Binding-site contacts:
Ligand atom C7 contacts residue ASN25 of chain 1.C at 4.0 Å.
Ligand atom C2 contacts residue ASN25 of chain 1.C at 2.5 Å.
Ligand atom C1 contacts residue ASN25 of chain 1.C at 1.4 Å.
Ligand atom O6 contacts residue ASN25 of chain 1.C at 4.0 Å.
Ligand atom C5 contacts residue ASN25 of chain 1.C at 3.6 Å.
Ligand atom C4 contacts residue ASN25 of chain 1.C at 4.3 Å.
Ligand atom O5 contacts residue ASN25 of chain 1.C at 2.4 Å (h-bond).
Ligand atom N2 contacts residue ASN25 of chain 1.C at 3.0 Å (h-bond).
Ligand atom C3 contacts residue ASN25 of chain 1.C at 3.8 Å.
Ligand atom O7 contacts residue ASN25 of chain 1.C at 4.5 Å.
Ligand atom O6 contacts residue THR27 of chain 1.C at 4.2 Å.

The small molecule below binds the protein below.
Small molecule (SMILES): CC(=O)N[C@@H]1[C@@H](O)[C@H](O)[C@@H](CO)O[C@H]1O

Sequence of chain 1.C:
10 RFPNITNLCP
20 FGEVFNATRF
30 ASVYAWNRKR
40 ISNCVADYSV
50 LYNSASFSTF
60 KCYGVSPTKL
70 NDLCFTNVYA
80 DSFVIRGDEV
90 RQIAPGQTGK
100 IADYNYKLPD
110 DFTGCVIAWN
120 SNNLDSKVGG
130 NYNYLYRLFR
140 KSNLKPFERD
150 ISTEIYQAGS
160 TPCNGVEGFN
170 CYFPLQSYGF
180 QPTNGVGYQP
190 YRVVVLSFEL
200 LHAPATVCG